Binding-site contacts:
Ligand atom C3 contacts residue TYR128 of chain 1.C at 3.9 Å (hydrophobic).
Ligand atom C26 contacts residue TYR128 of chain 1.C at 3.7 Å (hydrophobic).
Ligand atom O8 contacts residue HIS161 of chain 1.A at 3.5 Å (h-bond).
Ligand atom O21 contacts residue TYR128 of chain 1.C at 3.2 Å.
Ligand atom C17 contacts residue FAD1 of chain 1.E at 3.7 Å.
Ligand atom C11 contacts residue FAD1 of chain 1.E at 3.6 Å.
Ligand atom O21 contacts residue GLY150 of chain 1.A at 3.9 Å.
Ligand atom C1 contacts residue PHE178 of chain 1.C at 3.8 Å (hydrophobic).
Ligand atom N19 contacts residue TYR128 of chain 1.C at 3.2 Å (h-bond).
Ligand atom C12 contacts residue TRP105 of chain 1.A at 3.5 Å (hydrophobic).
Ligand atom C4 contacts residue TYR128 of chain 1.C at 3.6 Å (hydrophobic).
Ligand atom C25 contacts residue FAD1 of chain 1.E at 3.8 Å.
Ligand atom C31 contacts residue FAD1 of chain 1.E at 3.7 Å.
Ligand atom C17 contacts residue TYR128 of chain 1.C at 3.8 Å (hydrophobic).
Ligand atom C6 contacts residue TYR126 of chain 1.C at 3.3 Å (hydrophobic).
Ligand atom C20 contacts residue GLY149 of chain 1.A at 3.2 Å.
Ligand atom N1 contacts residue PHE178 of chain 1.C at 3.2 Å.
Ligand atom C31 contacts residue TYR128 of chain 1.C at 3.7 Å (hydrophobic).
Ligand atom C12 contacts residue GLY174 of chain 1.C at 3.7 Å.
Ligand atom O9 contacts residue TYR126 of chain 1.C at 2.8 Å (h-bond).
Ligand atom O1 contacts residue HIS194 of chain 1.A at 3.8 Å.
Ligand atom C20 contacts residue GLY150 of chain 1.A at 3.1 Å.
Ligand atom C25 contacts residue TYR128 of chain 1.C at 3.9 Å (hydrophobic).
Ligand atom C12 contacts residue FAD1 of chain 1.E at 3.1 Å.
Ligand atom C31 contacts residue PRO68 of chain 1.C at 3.4 Å (hydrophobic).
Ligand atom C3 contacts residue FAD1 of chain 1.E at 3.8 Å.
Ligand atom C31 contacts residue TYR126 of chain 1.C at 3.8 Å (hydrophobic).
Ligand atom C6 contacts residue FAD1 of chain 1.E at 3.7 Å.
Ligand atom N19 contacts residue FAD1 of chain 1.E at 3.6 Å (h-bond).
Ligand atom C11 contacts residue PHE106 of chain 1.A at 3.1 Å (hydrophobic).
Ligand atom O9 contacts residue FAD1 of chain 1.E at 3.6 Å.
Ligand atom C1 contacts residue FAD1 of chain 1.E at 3.9 Å.
Ligand atom C25 contacts residue GLY149 of chain 1.A at 3.8 Å.
Ligand atom C5 contacts residue FAD1 of chain 1.E at 3.8 Å.
Ligand atom C11 contacts residue HIS161 of chain 1.A at 3.6 Å.
Ligand atom C4 contacts residue TYR126 of chain 1.C at 3.8 Å (hydrophobic).
Ligand atom C4 contacts residue FAD1 of chain 1.E at 3.7 Å.
Ligand atom C12 contacts residue PHE106 of chain 1.A at 3.7 Å (hydrophobic).
Ligand atom C18 contacts residue FAD1 of chain 1.E at 3.7 Å.
Ligand atom C18 contacts residue TYR128 of chain 1.C at 3.4 Å (hydrophobic).

Sequence of chain 1.A:
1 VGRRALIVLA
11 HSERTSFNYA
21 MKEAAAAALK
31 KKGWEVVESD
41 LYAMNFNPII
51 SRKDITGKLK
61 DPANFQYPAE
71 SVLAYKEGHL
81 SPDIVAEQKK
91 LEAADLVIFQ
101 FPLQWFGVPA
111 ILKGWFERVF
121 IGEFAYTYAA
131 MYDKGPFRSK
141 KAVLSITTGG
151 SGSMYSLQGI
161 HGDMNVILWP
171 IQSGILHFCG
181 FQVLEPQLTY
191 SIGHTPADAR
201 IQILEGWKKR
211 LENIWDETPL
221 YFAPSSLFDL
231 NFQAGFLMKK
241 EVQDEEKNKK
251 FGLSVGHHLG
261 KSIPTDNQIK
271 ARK

This protein binds this small molecule.
Small molecule (SMILES): Cn1c(CCCO)c(CO)c2c1C(=O)C=C(N1CC1)C2=O

Sequence of chain 1.C:
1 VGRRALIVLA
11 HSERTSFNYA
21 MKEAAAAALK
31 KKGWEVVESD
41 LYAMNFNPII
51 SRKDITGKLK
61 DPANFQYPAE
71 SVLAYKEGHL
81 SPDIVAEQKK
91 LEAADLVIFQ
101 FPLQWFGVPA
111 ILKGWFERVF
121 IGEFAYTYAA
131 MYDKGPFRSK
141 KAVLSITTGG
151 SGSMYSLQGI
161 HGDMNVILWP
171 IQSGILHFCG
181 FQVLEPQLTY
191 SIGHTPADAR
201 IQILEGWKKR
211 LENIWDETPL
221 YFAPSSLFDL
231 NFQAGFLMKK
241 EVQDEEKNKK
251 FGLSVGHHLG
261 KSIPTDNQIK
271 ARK